Sequence of chain 3.A:
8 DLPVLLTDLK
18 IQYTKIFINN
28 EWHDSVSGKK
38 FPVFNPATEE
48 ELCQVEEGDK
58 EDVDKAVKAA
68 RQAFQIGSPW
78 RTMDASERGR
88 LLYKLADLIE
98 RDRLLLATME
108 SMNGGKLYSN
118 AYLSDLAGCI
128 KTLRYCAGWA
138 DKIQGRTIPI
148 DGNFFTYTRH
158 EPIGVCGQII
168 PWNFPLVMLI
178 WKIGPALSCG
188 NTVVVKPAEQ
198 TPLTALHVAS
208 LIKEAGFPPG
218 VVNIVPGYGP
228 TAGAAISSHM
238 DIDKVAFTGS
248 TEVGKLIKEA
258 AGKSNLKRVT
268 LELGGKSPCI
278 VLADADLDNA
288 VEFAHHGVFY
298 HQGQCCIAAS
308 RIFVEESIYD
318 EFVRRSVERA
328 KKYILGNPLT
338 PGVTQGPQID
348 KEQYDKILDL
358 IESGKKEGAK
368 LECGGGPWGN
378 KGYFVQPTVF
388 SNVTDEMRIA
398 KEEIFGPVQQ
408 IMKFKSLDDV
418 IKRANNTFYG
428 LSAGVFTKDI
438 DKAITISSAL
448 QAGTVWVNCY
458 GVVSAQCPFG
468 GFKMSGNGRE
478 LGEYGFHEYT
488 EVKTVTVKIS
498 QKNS

Binding-site contacts:
Ligand atom C21 contacts residue VAL460 of chain 3.A at 3.9 Å (hydrophobic).
Ligand atom C20 contacts residue THR129 of chain 3.A at 3.6 Å.
Ligand atom N9 contacts residue TYR297 of chain 3.A at 3.8 Å.
Ligand atom C28 contacts residue HIS293 of chain 3.A at 3.3 Å.
Ligand atom C13 contacts residue CYS303 of chain 3.A at 3.8 Å (hydrophobic).
Ligand atom C6 contacts residue TYR297 of chain 3.A at 4.0 Å (hydrophobic).
Ligand atom C20 contacts residue TRP178 of chain 3.A at 4.0 Å (hydrophobic).
Ligand atom C5 contacts residue TYR297 of chain 3.A at 4.0 Å (hydrophobic).
Ligand atom C14 contacts residue TRP178 of chain 3.A at 3.9 Å (hydrophobic).
Ligand atom N8 contacts residue TYR297 of chain 3.A at 3.5 Å.
Ligand atom C20 contacts residue GLY125 of chain 3.A at 3.5 Å.
Ligand atom C21 contacts residue THR129 of chain 3.A at 4.1 Å.
Ligand atom C23 contacts residue VAL460 of chain 3.A at 3.4 Å (hydrophobic).
Ligand atom C13 contacts residue MET175 of chain 3.A at 3.3 Å (hydrophobic).
Ligand atom C28 contacts residue TYR297 of chain 3.A at 3.8 Å (hydrophobic).
Ligand atom N9 contacts residue GLY458 of chain 3.A at 3.8 Å.
Ligand atom F24 contacts residue GLY125 of chain 3.A at 3.1 Å.
Ligand atom C21 contacts residue GLY125 of chain 3.A at 3.8 Å.
Ligand atom C28 contacts residue GLY294 of chain 3.A at 3.9 Å.
Ligand atom C7 contacts residue TYR297 of chain 3.A at 3.6 Å (hydrophobic).
Ligand atom C19 contacts residue GLY125 of chain 3.A at 3.8 Å.
Ligand atom C12 contacts residue MET175 of chain 3.A at 3.5 Å (hydrophobic).
Ligand atom C12 contacts residue PHE171 of chain 3.A at 3.6 Å (hydrophobic).
Ligand atom C27 contacts residue TYR457 of chain 3.A at 3.9 Å (hydrophobic).
Ligand atom C22 contacts residue VAL460 of chain 3.A at 3.1 Å (hydrophobic).
Ligand atom C1 contacts residue ILE304 of chain 3.A at 3.8 Å (hydrophobic).
Ligand atom N8 contacts residue GLY458 of chain 3.A at 4.0 Å.
Ligand atom C11 contacts residue PHE171 of chain 3.A at 3.3 Å (hydrophobic).
Ligand atom C27 contacts residue GLY458 of chain 3.A at 3.7 Å.
Ligand atom C7 contacts residue ILE304 of chain 3.A at 3.6 Å (hydrophobic).
Ligand atom F24 contacts residue THR129 of chain 3.A at 2.4 Å.
Ligand atom C14 contacts residue CYS303 of chain 3.A at 3.7 Å (hydrophobic).
Ligand atom O29 contacts residue GLY458 of chain 3.A at 3.7 Å.
Ligand atom O29 contacts residue TYR457 of chain 3.A at 3.3 Å (h-bond).
Ligand atom C14 contacts residue PHE466 of chain 3.A at 3.8 Å (hydrophobic).
Ligand atom C6 contacts residue ILE304 of chain 3.A at 3.8 Å (hydrophobic).
Ligand atom C26 contacts residue TYR297 of chain 3.A at 3.5 Å (hydrophobic).
Ligand atom F24 contacts residue TRP178 of chain 3.A at 3.2 Å.
Ligand atom O25 contacts residue ILE304 of chain 3.A at 3.1 Å.
Ligand atom O25 contacts residue CYS302 of chain 3.A at 3.7 Å.

The protein below binds the small molecule below.
Small molecule (SMILES): O=c1c2cn(C3COC3)nc2nc(SCc2cccc(F)c2)n1-c1ccccc1